Binding-site contacts:
Ligand atom O24 contacts residue GLU81 of chain 1.A at 3.8 Å.
Ligand atom C1 contacts residue MET165 of chain 1.A at 3.4 Å (hydrophobic).
Ligand atom C19 contacts residue ASP176 of chain 1.A at 3.6 Å.
Ligand atom C4 contacts residue PRO112 of chain 1.A at 3.5 Å (hydrophobic).
Ligand atom N9 contacts residue MET165 of chain 1.A at 3.8 Å.
Ligand atom C21 contacts residue MET85 of chain 1.A at 3.8 Å (hydrophobic).
Ligand atom N9 contacts residue TYR113 of chain 1.A at 3.7 Å.
Ligand atom C19 contacts residue LEU111 of chain 1.A at 3.9 Å (hydrophobic).
Ligand atom O24 contacts residue LEU111 of chain 1.A at 3.5 Å.
Ligand atom C30 contacts residue LEU94 of chain 1.A at 3.8 Å (hydrophobic).
Ligand atom C29 contacts residue VAL174 of chain 1.A at 3.5 Å (hydrophobic).
Ligand atom C4 contacts residue ALA62 of chain 1.A at 3.7 Å (hydrophobic).
Ligand atom O25 contacts residue ALA175 of chain 1.A at 3.8 Å.
Ligand atom C2 contacts residue MET114 of chain 1.A at 3.8 Å (hydrophobic).
Ligand atom C21 contacts residue ASP176 of chain 1.A at 3.3 Å.
Ligand atom F31 contacts residue VAL174 of chain 1.A at 3.3 Å.
Ligand atom O25 contacts residue ASP176 of chain 1.A at 2.8 Å (salt-bridge).
Ligand atom N18 contacts residue ASP176 of chain 1.A at 3.0 Å (salt-bridge).
Ligand atom C16 contacts residue LEU111 of chain 1.A at 3.8 Å (hydrophobic).
Ligand atom C22 contacts residue MET85 of chain 1.A at 3.6 Å (hydrophobic).
Ligand atom C22 contacts residue ILE84 of chain 1.A at 3.9 Å (hydrophobic).
Ligand atom N20 contacts residue ASP176 of chain 1.A at 3.7 Å.
Ligand atom N3 contacts residue TYR113 of chain 1.A at 3.6 Å.
Ligand atom N9 contacts residue MET114 of chain 1.A at 3.1 Å (h-bond).
Ligand atom C30 contacts residue MET85 of chain 1.A at 3.7 Å (hydrophobic).
Ligand atom F31 contacts residue HIS156 of chain 1.A at 3.5 Å.
Ligand atom C28 contacts residue ALA175 of chain 1.A at 3.9 Å (hydrophobic).
Ligand atom C4 contacts residue MET114 of chain 1.A at 3.5 Å (hydrophobic).
Ligand atom F31 contacts residue LEU149 of chain 1.A at 3.3 Å.
Ligand atom C12 contacts residue PHE177 of chain 1.A at 3.8 Å (hydrophobic).
Ligand atom N20 contacts residue MET85 of chain 1.A at 3.6 Å (h-bond).
Ligand atom C15 contacts residue LEU111 of chain 1.A at 3.4 Å (hydrophobic).
Ligand atom C26 contacts residue ASP176 of chain 1.A at 3.5 Å.
Ligand atom C7 contacts residue MET165 of chain 1.A at 3.7 Å (hydrophobic).
Ligand atom C13 contacts residue LEU94 of chain 1.A at 3.9 Å (hydrophobic).
Ligand atom C5 contacts residue ALA62 of chain 1.A at 3.7 Å (hydrophobic).
Ligand atom C29 contacts residue ALA175 of chain 1.A at 3.8 Å (hydrophobic).
Ligand atom F17 contacts residue VAL46 of chain 1.A at 3.5 Å.
Ligand atom N3 contacts residue MET114 of chain 1.A at 3.0 Å (h-bond).
Ligand atom C2 contacts residue MET165 of chain 1.A at 3.5 Å (hydrophobic).

Sequence of chain 1.A:
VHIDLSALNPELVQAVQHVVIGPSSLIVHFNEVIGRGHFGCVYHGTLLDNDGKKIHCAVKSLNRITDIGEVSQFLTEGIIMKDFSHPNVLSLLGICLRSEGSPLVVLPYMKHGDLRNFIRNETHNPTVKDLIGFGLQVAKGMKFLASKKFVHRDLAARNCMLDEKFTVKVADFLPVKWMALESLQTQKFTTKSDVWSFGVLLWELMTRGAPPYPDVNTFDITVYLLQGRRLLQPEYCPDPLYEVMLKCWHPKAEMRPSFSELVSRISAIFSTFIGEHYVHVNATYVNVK

A protein and the small-molecule ligand that binds it are described below.
Small molecule (SMILES): O=C(Cc1ccc(F)cc1)NC(=O)Nc1ccc(Oc2ccnc3[nH]ccc23)c(F)c1